Sequence of chain 1.A:
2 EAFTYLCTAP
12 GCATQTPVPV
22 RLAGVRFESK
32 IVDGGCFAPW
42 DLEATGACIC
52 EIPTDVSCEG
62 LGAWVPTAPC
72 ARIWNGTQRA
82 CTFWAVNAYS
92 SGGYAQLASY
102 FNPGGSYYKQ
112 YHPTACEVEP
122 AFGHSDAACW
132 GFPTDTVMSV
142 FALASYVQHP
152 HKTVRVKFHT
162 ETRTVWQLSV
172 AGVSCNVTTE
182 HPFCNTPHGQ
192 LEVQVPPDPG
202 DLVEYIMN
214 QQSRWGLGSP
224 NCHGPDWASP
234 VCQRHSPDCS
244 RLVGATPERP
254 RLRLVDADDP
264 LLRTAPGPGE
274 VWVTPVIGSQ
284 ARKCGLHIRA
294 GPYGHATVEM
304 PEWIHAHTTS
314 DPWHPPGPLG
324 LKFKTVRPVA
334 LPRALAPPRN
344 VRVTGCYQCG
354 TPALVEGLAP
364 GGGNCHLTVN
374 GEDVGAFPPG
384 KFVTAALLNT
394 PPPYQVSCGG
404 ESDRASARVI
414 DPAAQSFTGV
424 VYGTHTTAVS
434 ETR

This small molecule binds to this protein.
Small molecule (SMILES): CC(=O)N[C@@H]1[C@@H](O)[C@H](O)[C@@H](CO)O[C@H]1O

Binding-site contacts:
Ligand atom N2 contacts residue SER175 of chain 1.A at 3.2 Å (h-bond).
Ligand atom C3 contacts residue SER175 of chain 1.A at 3.9 Å.
Ligand atom C3 contacts residue ASN177 of chain 1.A at 3.8 Å.
Ligand atom C1 contacts residue ASN177 of chain 1.A at 1.4 Å.
Ligand atom O5 contacts residue GLN168 of chain 1.A at 3.8 Å.
Ligand atom C8 contacts residue SER175 of chain 1.A at 3.4 Å.
Ligand atom C4 contacts residue ASN177 of chain 1.A at 4.2 Å.
Ligand atom C7 contacts residue ASN177 of chain 1.A at 3.5 Å.
Ligand atom N2 contacts residue ASN177 of chain 1.A at 2.9 Å (h-bond).
Ligand atom C6 contacts residue GLN168 of chain 1.A at 3.6 Å.
Ligand atom C5 contacts residue ASN177 of chain 1.A at 3.6 Å.
Ligand atom C5 contacts residue GLN168 of chain 1.A at 3.9 Å.
Ligand atom C6 contacts residue ARG27 of chain 1.A at 4.2 Å.
Ligand atom O7 contacts residue ASN177 of chain 1.A at 3.7 Å.
Ligand atom C2 contacts residue SER175 of chain 1.A at 3.8 Å.
Ligand atom C7 contacts residue SER175 of chain 1.A at 4.2 Å.
Ligand atom O5 contacts residue ASN177 of chain 1.A at 2.3 Å (h-bond).
Ligand atom C1 contacts residue SER175 of chain 1.A at 3.8 Å.
Ligand atom O5 contacts residue ARG27 of chain 1.A at 4.1 Å.
Ligand atom C2 contacts residue ASN177 of chain 1.A at 2.4 Å.
Ligand atom O6 contacts residue ARG27 of chain 1.A at 3.8 Å.